Binding-site contacts:
Ligand atom C7 contacts residue VAL153 of chain 2.D at 3.6 Å (hydrophobic).
Ligand atom C5 contacts residue HIS158 of chain 2.D at 4.2 Å.
Ligand atom O5 contacts residue HIS158 of chain 2.D at 3.5 Å.
Ligand atom C7 contacts residue ASN154 of chain 2.D at 3.2 Å.
Ligand atom O7 contacts residue SER149 of chain 2.D at 3.4 Å (h-bond).
Ligand atom C2 contacts residue HIS158 of chain 2.D at 3.7 Å.
Ligand atom C6 contacts residue GLY157 of chain 2.D at 3.9 Å.
Ligand atom O6 contacts residue HIS158 of chain 2.D at 4.2 Å.
Ligand atom O6 contacts residue ASN154 of chain 2.D at 4.2 Å.
Ligand atom C4 contacts residue HIS158 of chain 2.D at 4.1 Å.
Ligand atom O7 contacts residue ASN154 of chain 2.D at 4.2 Å.
Ligand atom O6 contacts residue GLY157 of chain 2.D at 3.1 Å.
Ligand atom O7 contacts residue VAL153 of chain 2.D at 3.3 Å.
Ligand atom C6 contacts residue HIS158 of chain 2.D at 4.3 Å.
Ligand atom C2 contacts residue ASN154 of chain 2.D at 2.5 Å.
Ligand atom O3 contacts residue HIS148 of chain 2.D at 3.7 Å.
Ligand atom C1 contacts residue HIS158 of chain 2.D at 3.9 Å.
Ligand atom O5 contacts residue ASN154 of chain 2.D at 2.4 Å (h-bond).
Ligand atom C3 contacts residue ASN154 of chain 2.D at 3.8 Å.
Ligand atom N2 contacts residue ASN154 of chain 2.D at 2.8 Å (h-bond).
Ligand atom C1 contacts residue ASN154 of chain 2.D at 1.4 Å.
Ligand atom C8 contacts residue VAL153 of chain 2.D at 3.2 Å (hydrophobic).
Ligand atom C7 contacts residue SER149 of chain 2.D at 4.4 Å.
Ligand atom C3 contacts residue HIS158 of chain 2.D at 4.4 Å.
Ligand atom O7 contacts residue GLY150 of chain 2.D at 3.4 Å.
Ligand atom C8 contacts residue ASN154 of chain 2.D at 3.1 Å.
Ligand atom C4 contacts residue ASN154 of chain 2.D at 4.3 Å.
Ligand atom C5 contacts residue ASN154 of chain 2.D at 3.7 Å.

Sequence of chain 2.D:
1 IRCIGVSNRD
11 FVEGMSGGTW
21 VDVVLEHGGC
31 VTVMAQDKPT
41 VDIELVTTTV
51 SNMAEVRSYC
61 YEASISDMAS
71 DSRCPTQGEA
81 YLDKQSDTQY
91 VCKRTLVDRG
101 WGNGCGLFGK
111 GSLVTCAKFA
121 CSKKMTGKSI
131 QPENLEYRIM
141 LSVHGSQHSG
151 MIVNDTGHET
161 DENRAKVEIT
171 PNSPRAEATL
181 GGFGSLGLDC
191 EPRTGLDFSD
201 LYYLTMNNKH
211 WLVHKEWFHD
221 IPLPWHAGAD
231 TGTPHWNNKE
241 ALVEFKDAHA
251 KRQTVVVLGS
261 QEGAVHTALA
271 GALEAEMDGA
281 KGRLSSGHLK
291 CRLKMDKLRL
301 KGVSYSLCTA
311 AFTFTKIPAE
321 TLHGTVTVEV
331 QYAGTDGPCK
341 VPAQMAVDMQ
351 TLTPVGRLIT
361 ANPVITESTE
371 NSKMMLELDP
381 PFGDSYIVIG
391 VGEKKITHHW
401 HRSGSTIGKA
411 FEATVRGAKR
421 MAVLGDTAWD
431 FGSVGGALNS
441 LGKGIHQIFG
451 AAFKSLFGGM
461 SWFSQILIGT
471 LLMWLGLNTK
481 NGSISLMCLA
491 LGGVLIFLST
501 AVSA

The protein below binds the small molecule below.
Small molecule (SMILES): CC(=O)N[C@@H]1[C@@H](O)[C@H](O)[C@@H](CO)O[C@H]1O